The small molecule below binds the protein below.
Small molecule (SMILES): CC(=O)N[C@H]1[C@H](O[C@H]2[C@H](O)[C@@H](NC(C)=O)CO[C@@H]2CO)O[C@H](CO)[C@@H](O[C@@H]2O[C@H](CO[C@H]3O[C@H](CO)[C@@H](O)[C@H](O[C@H]4O[C@H](CO)[C@@H](O)[C@H](O)[C@@H]4O)[C@@H]3O)[C@@H](O)[C@H](O[C@H]3O[C@H](CO)[C@@H](O)[C@H](O)[C@@H]3O)[C@@H]2O)[C@@H]1O

Sequence of chain 3.B:
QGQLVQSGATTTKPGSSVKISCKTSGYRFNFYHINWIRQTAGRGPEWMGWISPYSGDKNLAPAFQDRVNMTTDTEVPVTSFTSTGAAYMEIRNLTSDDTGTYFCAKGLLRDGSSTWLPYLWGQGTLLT

Sequence of chain 3.A:
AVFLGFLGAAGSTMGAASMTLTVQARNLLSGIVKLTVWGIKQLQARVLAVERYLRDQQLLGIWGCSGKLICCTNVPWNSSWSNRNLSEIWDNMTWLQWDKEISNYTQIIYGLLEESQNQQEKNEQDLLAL

Sequence of chain 3.C:
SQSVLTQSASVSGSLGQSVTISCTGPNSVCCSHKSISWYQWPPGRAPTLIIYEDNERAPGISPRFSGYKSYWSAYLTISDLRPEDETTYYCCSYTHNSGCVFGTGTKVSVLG

Sequence of chain 3.D:
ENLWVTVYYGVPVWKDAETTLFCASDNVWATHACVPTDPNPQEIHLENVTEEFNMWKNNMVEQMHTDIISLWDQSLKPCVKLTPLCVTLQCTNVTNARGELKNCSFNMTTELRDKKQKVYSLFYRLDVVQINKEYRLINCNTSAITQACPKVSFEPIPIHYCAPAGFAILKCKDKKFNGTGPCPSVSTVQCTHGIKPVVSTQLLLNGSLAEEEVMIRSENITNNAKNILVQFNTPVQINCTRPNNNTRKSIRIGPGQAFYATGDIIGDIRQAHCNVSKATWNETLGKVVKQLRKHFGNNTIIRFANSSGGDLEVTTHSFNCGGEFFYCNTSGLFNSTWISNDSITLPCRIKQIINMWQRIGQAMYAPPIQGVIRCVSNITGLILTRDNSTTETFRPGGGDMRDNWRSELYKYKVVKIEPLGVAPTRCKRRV

Binding-site contacts:
Ligand atom O3 contacts residue SER113 of chain 3.B at 3.4 Å (h-bond).
Ligand atom O4 contacts residue ASP57 of chain 3.B at 2.2 Å (salt-bridge).
Ligand atom O3 contacts residue GLY112 of chain 3.B at 3.5 Å (h-bond).
Ligand atom O7 contacts residue SER52 of chain 3.B at 3.2 Å (h-bond).
Ligand atom C6 contacts residue ASP57 of chain 3.B at 3.3 Å.
Ligand atom C6 contacts residue TRP50 of chain 3.B at 3.5 Å (hydrophobic).
Ligand atom O3 contacts residue HIS96 of chain 3.C at 3.5 Å.
Ligand atom C8 contacts residue PHE31 of chain 3.B at 3.3 Å (hydrophobic).
Ligand atom C5 contacts residue ASP57 of chain 3.B at 3.5 Å.
Ligand atom C5 contacts residue GLY112 of chain 3.B at 3.4 Å.
Ligand atom N2 contacts residue ASN58 of chain 3.D at 3.0 Å (h-bond).
Ligand atom O4 contacts residue THR115 of chain 3.B at 3.4 Å.
Ligand atom C2 contacts residue ASN58 of chain 3.D at 2.5 Å.
Ligand atom O2 contacts residue GLY112 of chain 3.B at 2.7 Å (h-bond).
Ligand atom C5 contacts residue ARG110 of chain 3.B at 3.2 Å.
Ligand atom O6 contacts residue PHE31 of chain 3.B at 3.2 Å (h-bond).
Ligand atom O3 contacts residue HIS33 of chain 3.B at 2.9 Å (h-bond).
Ligand atom C2 contacts residue HIS96 of chain 3.C at 3.5 Å.
Ligand atom O6 contacts residue ASP111 of chain 3.B at 2.3 Å (salt-bridge).
Ligand atom O6 contacts residue ASN59 of chain 3.B at 3.5 Å (h-bond).
Ligand atom C6 contacts residue ASN30 of chain 3.B at 3.5 Å.
Ligand atom O6 contacts residue ARG110 of chain 3.B at 3.0 Å (salt-bridge).
Ligand atom O5 contacts residue ASN58 of chain 3.D at 2.3 Å (h-bond).
Ligand atom C6 contacts residue ASP111 of chain 3.B at 3.3 Å.
Ligand atom O6 contacts residue SER55 of chain 3.B at 3.0 Å (h-bond).
Ligand atom O4 contacts residue HIS96 of chain 3.C at 3.3 Å (h-bond).
Ligand atom C6 contacts residue PHE31 of chain 3.B at 3.5 Å (hydrophobic).
Ligand atom C6 contacts residue ASP111 of chain 3.B at 3.3 Å.
Ligand atom N2 contacts residue HIS33 of chain 3.B at 3.4 Å (h-bond).
Ligand atom C1 contacts residue ASN58 of chain 3.D at 1.4 Å.
Ligand atom C7 contacts residue ASN58 of chain 3.D at 3.1 Å.
Ligand atom O6 contacts residue ASP57 of chain 3.B at 3.0 Å (salt-bridge).
Ligand atom O2 contacts residue THR115 of chain 3.B at 2.4 Å (h-bond).
Ligand atom O7 contacts residue ASN58 of chain 3.D at 2.8 Å (h-bond).
Ligand atom O4 contacts residue SER55 of chain 3.B at 3.2 Å (h-bond).
Ligand atom O7 contacts residue HIS33 of chain 3.B at 3.3 Å (h-bond).
Ligand atom C7 contacts residue HIS33 of chain 3.B at 3.2 Å.
Ligand atom O5 contacts residue ARG110 of chain 3.B at 3.2 Å (salt-bridge).
Ligand atom C7 contacts residue SER17 of chain 3.A at 3.3 Å.
Ligand atom O7 contacts residue SER17 of chain 3.A at 2.2 Å (h-bond).